Binding-site contacts:
Ligand atom N2 contacts residue ASN644 of chain 1.B at 2.9 Å (h-bond).
Ligand atom O6 contacts residue SER646 of chain 1.B at 4.2 Å.
Ligand atom N2 contacts residue THR60 of chain 1.B at 4.2 Å.
Ligand atom C3 contacts residue ALA59 of chain 1.B at 3.7 Å (hydrophobic).
Ligand atom C5 contacts residue ASN644 of chain 1.B at 3.6 Å.
Ligand atom O5 contacts residue ASN644 of chain 1.B at 2.3 Å (h-bond).
Ligand atom C3 contacts residue ASN644 of chain 1.B at 3.8 Å.
Ligand atom C8 contacts residue PHE62 of chain 1.B at 4.4 Å (hydrophobic).
Ligand atom C6 contacts residue GLN647 of chain 1.B at 4.5 Å.
Ligand atom C5 contacts residue ALA59 of chain 1.B at 4.4 Å (hydrophobic).
Ligand atom C8 contacts residue THR60 of chain 1.B at 3.4 Å.
Ligand atom O4 contacts residue ASN58 of chain 1.B at 3.9 Å.
Ligand atom N2 contacts residue ALA59 of chain 1.B at 2.8 Å (h-bond).
Ligand atom C8 contacts residue ALA59 of chain 1.B at 3.7 Å (hydrophobic).
Ligand atom O5 contacts residue SER646 of chain 1.B at 3.6 Å.
Ligand atom C2 contacts residue ALA59 of chain 1.B at 3.7 Å (hydrophobic).
Ligand atom C6 contacts residue SER646 of chain 1.B at 3.7 Å.
Ligand atom C3 contacts residue ASN58 of chain 1.B at 4.0 Å.
Ligand atom O3 contacts residue ALA59 of chain 1.B at 4.3 Å.
Ligand atom C7 contacts residue ALA59 of chain 1.B at 3.7 Å (hydrophobic).
Ligand atom C4 contacts residue ASN644 of chain 1.B at 4.2 Å.
Ligand atom C1 contacts residue ASN644 of chain 1.B at 1.4 Å.
Ligand atom C5 contacts residue SER646 of chain 1.B at 3.6 Å.
Ligand atom C2 contacts residue ASN644 of chain 1.B at 2.5 Å.
Ligand atom C1 contacts residue ALA59 of chain 1.B at 4.1 Å (hydrophobic).
Ligand atom O3 contacts residue THR60 of chain 1.B at 4.4 Å.
Ligand atom O7 contacts residue ASN644 of chain 1.B at 3.2 Å (h-bond).
Ligand atom O3 contacts residue ASN58 of chain 1.B at 4.2 Å.
Ligand atom C8 contacts residue ASN644 of chain 1.B at 4.4 Å.
Ligand atom C1 contacts residue SER646 of chain 1.B at 3.9 Å.
Ligand atom C7 contacts residue ASN644 of chain 1.B at 3.2 Å.
Ligand atom C6 contacts residue GLY648 of chain 1.B at 4.0 Å.

A small-molecule ligand and the protein it binds are described below.
Small molecule (SMILES): CC(=O)N[C@@H]1[C@@H](O)[C@H](O)[C@@H](CO)O[C@H]1O

Sequence of chain 1.B:
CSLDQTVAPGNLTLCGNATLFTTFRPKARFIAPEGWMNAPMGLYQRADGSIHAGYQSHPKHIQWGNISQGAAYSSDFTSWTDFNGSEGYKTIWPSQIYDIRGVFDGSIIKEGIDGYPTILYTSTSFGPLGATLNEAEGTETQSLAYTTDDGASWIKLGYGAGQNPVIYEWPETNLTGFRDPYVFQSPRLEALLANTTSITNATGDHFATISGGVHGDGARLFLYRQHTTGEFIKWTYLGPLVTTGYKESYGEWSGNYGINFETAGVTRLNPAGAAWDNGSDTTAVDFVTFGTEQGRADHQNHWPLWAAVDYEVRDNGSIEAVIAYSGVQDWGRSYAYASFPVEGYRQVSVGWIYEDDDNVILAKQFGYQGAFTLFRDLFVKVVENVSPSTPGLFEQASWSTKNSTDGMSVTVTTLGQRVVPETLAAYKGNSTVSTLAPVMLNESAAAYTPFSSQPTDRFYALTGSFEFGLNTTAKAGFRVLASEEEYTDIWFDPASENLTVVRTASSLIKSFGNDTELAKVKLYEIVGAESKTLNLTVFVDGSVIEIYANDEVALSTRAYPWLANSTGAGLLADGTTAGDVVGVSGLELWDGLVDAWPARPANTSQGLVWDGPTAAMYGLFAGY